This small molecule binds to this protein.
Small molecule (SMILES): COc1ccc2c(c1)c(=O)c1c(NCCN(C)C)ccc3ncn2c31

Sequence of chain 1.A:
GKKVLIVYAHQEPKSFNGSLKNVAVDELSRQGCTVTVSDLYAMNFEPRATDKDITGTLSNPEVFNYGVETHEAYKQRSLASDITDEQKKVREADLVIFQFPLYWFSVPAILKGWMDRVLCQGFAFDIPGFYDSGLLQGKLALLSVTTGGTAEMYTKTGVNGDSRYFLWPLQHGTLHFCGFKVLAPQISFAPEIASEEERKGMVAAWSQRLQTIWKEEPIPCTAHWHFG

Binding-site contacts:
Ligand atom NAN contacts residue FAD1 of chain 1.I at 3.8 Å.
Ligand atom OAD contacts residue FAD1 of chain 1.I at 3.7 Å.
Ligand atom OAO contacts residue PHE177 of chain 1.A at 3.4 Å.
Ligand atom CAP contacts residue PHE177 of chain 1.A at 3.5 Å (hydrophobic).
Ligand atom NAY contacts residue FAD1 of chain 1.I at 3.4 Å.
Ligand atom CAG contacts residue FAD1 of chain 1.I at 3.7 Å.
Ligand atom OAD contacts residue GLY148 of chain 1.B at 3.9 Å.
Ligand atom CAV contacts residue FAD1 of chain 1.I at 3.5 Å.
Ligand atom CAI contacts residue TRP104 of chain 1.B at 3.8 Å (hydrophobic).
Ligand atom CAU contacts residue FAD1 of chain 1.I at 3.4 Å.
Ligand atom CAS contacts residue PHE125 of chain 1.A at 3.5 Å (hydrophobic).
Ligand atom CAE contacts residue PHE177 of chain 1.A at 3.6 Å (hydrophobic).
Ligand atom CAJ contacts residue PHE177 of chain 1.A at 3.8 Å (hydrophobic).
Ligand atom CAI contacts residue PHE125 of chain 1.A at 3.4 Å (hydrophobic).
Ligand atom CAR contacts residue FAD1 of chain 1.I at 3.6 Å.
Ligand atom CAA contacts residue FAD1 of chain 1.I at 3.3 Å.
Ligand atom CAL contacts residue GLN121 of chain 1.A at 3.8 Å.
Ligand atom CAQ contacts residue FAD1 of chain 1.I at 3.7 Å.
Ligand atom CAW contacts residue PHE125 of chain 1.A at 3.6 Å (hydrophobic).
Ligand atom CAA contacts residue GLY173 of chain 1.A at 3.6 Å.
Ligand atom CAS contacts residue FAD1 of chain 1.I at 3.5 Å.
Ligand atom OAO contacts residue FAD1 of chain 1.I at 3.4 Å (h-bond).
Ligand atom CAA contacts residue PHE177 of chain 1.A at 3.7 Å (hydrophobic).
Ligand atom CAL contacts residue ILE127 of chain 1.A at 3.9 Å (hydrophobic).
Ligand atom CAH contacts residue PHE177 of chain 1.A at 3.7 Å (hydrophobic).
Ligand atom NAM contacts residue FAD1 of chain 1.I at 3.5 Å.
Ligand atom CAJ contacts residue FAD1 of chain 1.I at 3.5 Å.
Ligand atom CAP contacts residue FAD1 of chain 1.I at 3.3 Å.
Ligand atom CAH contacts residue TRP104 of chain 1.B at 3.4 Å (hydrophobic).
Ligand atom NAM contacts residue PHE125 of chain 1.A at 3.3 Å.
Ligand atom CAK contacts residue GLU192 of chain 1.B at 3.9 Å.
Ligand atom CAF contacts residue FAD1 of chain 1.I at 4.0 Å.
Ligand atom CAA contacts residue PHE105 of chain 1.B at 3.1 Å (hydrophobic).
Ligand atom CAE contacts residue TRP104 of chain 1.B at 3.5 Å (hydrophobic).
Ligand atom CAH contacts residue FAD1 of chain 1.I at 3.4 Å.
Ligand atom CAW contacts residue FAD1 of chain 1.I at 3.4 Å.
Ligand atom NAY contacts residue PHE125 of chain 1.A at 3.5 Å.
Ligand atom CAT contacts residue FAD1 of chain 1.I at 3.4 Å.
Ligand atom CAI contacts residue FAD1 of chain 1.I at 3.4 Å.
Ligand atom CAE contacts residue FAD1 of chain 1.I at 3.3 Å.

Sequence of chain 1.B:
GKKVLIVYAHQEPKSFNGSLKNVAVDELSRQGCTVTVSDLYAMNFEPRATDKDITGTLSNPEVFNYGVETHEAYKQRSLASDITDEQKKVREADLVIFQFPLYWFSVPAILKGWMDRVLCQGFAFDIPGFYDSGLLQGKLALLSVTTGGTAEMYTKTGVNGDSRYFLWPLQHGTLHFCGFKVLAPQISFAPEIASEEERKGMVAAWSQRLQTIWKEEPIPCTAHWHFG